Binding-site contacts:
Ligand atom O7 contacts residue LYS1151 of chain 1.B at 4.3 Å.
Ligand atom N2 contacts residue ASN1155 of chain 1.B at 3.6 Å (h-bond).
Ligand atom O5 contacts residue ASN1155 of chain 1.B at 2.8 Å (h-bond).
Ligand atom C7 contacts residue ASN1155 of chain 1.B at 3.8 Å.
Ligand atom C1 contacts residue ASN1155 of chain 1.B at 2.1 Å.
Ligand atom O7 contacts residue ASN1155 of chain 1.B at 3.8 Å.
Ligand atom C6 contacts residue LYS1154 of chain 1.C at 3.9 Å.
Ligand atom C5 contacts residue ASN1155 of chain 1.B at 4.2 Å.
Ligand atom O6 contacts residue LYS1154 of chain 1.C at 4.2 Å.
Ligand atom C2 contacts residue ASN1155 of chain 1.B at 3.2 Å.

A protein and the small-molecule ligand that binds it are described below.
Small molecule (SMILES): CC(=O)N[C@@H]1[C@@H](O)[C@H](O)[C@@H](CO)O[C@H]1O

Sequence of chain 1.C:
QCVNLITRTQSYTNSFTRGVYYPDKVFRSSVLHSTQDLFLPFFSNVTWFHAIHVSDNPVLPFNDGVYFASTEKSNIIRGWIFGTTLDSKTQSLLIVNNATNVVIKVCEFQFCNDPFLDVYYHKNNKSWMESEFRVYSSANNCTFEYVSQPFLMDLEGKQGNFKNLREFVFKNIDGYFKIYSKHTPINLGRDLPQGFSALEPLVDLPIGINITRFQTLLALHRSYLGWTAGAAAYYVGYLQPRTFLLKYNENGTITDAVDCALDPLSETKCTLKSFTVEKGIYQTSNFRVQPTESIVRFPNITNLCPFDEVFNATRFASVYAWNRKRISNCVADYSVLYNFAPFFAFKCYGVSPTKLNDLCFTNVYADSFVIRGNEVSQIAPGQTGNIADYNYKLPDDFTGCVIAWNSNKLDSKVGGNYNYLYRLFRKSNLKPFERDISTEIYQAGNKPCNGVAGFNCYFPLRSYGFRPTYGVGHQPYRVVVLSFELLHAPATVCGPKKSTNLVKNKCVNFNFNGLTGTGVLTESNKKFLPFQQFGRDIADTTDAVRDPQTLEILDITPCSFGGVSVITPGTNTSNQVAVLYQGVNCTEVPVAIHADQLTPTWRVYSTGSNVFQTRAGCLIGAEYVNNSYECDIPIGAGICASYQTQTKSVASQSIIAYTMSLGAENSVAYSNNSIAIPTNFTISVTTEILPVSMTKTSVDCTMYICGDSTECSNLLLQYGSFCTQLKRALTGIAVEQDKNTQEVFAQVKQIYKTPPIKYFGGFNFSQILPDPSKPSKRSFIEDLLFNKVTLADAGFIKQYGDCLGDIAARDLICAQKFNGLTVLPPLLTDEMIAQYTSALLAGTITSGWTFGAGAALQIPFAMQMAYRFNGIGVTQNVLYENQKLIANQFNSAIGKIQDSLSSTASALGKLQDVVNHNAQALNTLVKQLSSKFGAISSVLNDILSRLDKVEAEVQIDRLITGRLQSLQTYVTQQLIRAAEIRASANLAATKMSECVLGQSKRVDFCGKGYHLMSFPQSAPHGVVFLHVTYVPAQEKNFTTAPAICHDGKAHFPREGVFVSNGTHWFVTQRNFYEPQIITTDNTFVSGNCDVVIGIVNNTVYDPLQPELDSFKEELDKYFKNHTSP

Sequence of chain 1.B:
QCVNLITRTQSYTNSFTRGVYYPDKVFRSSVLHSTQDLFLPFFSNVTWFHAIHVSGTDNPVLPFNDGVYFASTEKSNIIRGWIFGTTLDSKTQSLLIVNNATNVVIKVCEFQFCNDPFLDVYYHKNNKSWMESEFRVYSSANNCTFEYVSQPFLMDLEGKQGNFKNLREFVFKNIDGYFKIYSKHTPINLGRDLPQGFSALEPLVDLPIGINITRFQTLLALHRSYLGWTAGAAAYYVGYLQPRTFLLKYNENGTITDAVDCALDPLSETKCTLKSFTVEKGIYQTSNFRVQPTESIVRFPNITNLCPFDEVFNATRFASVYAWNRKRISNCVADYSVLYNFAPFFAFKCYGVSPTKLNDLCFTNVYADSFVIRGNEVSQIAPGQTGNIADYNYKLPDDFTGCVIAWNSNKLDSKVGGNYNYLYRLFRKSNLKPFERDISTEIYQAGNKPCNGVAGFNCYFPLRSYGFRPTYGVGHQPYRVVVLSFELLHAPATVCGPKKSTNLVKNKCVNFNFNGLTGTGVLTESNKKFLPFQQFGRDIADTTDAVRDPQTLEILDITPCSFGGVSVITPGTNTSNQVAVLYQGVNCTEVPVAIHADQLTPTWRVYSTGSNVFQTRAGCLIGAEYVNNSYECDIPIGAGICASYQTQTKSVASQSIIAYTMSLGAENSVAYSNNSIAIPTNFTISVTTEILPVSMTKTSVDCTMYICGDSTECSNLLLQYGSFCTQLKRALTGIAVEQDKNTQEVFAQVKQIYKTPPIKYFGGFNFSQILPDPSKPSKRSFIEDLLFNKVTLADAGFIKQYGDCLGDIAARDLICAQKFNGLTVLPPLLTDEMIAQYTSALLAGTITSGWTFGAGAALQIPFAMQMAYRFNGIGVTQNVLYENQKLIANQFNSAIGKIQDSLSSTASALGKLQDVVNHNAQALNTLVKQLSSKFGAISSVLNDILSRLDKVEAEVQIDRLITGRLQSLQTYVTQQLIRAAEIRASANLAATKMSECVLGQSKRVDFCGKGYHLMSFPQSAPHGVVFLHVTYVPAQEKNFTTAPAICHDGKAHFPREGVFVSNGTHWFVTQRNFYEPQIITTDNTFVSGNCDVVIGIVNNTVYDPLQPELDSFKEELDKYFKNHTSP